Binding-site contacts:
Ligand atom N1 contacts residue U1 of chain 19.C at 2.8 Å (h-bond).
Ligand atom C4 contacts residue U2 of chain 19.C at 4.3 Å.
Ligand atom C6 contacts residue U1 of chain 19.C at 3.6 Å.
Ligand atom C6 contacts residue U3 of chain 19.C at 3.3 Å.
Ligand atom C2 contacts residue U3 of chain 19.C at 3.0 Å.
Ligand atom N3 contacts residue U2 of chain 19.C at 3.7 Å.
Ligand atom C2 contacts residue U2 of chain 19.C at 3.2 Å.
Ligand atom N3 contacts residue U3 of chain 19.C at 4.2 Å.
Ligand atom N6 contacts residue U3 of chain 19.C at 3.0 Å (h-bond).
Ligand atom N6 contacts residue U2 of chain 19.C at 4.2 Å.
Ligand atom N1 contacts residue U3 of chain 19.C at 2.7 Å (h-bond).
Ligand atom N1 contacts residue U2 of chain 19.C at 3.5 Å (h-bond).
Ligand atom C2 contacts residue U1 of chain 19.C at 3.5 Å.
Ligand atom N6 contacts residue U1 of chain 19.C at 2.8 Å (h-bond).
Ligand atom C6 contacts residue U2 of chain 19.C at 4.1 Å.

This small molecule binds to this protein.
Small molecule (SMILES): Nc1ncnc2c1ncn2[C@@H]1O[C@H](CO[P](=O)(O)O[C@H]2[C@@H](O)[C@H](n3cnc4c(N)ncnc43)O[C@@H]2CO[P](=O)(O)O[C@H]2[C@@H](O)[C@H](n3cnc4c(N)ncnc43)O[C@@H]2COP(=O)(O)O)[C@@H](O)[C@H]1O